Binding-site contacts:
Ligand atom N2 contacts residue ASN657 of chain 1.B at 3.1 Å (h-bond).
Ligand atom C2 contacts residue ASN657 of chain 1.B at 2.4 Å.
Ligand atom O5 contacts residue ASN657 of chain 1.B at 1.9 Å (h-bond).
Ligand atom C3 contacts residue ASN657 of chain 1.B at 3.7 Å.
Ligand atom C6 contacts residue ASN657 of chain 1.B at 4.2 Å.
Ligand atom O6 contacts residue ASN657 of chain 1.B at 3.8 Å.
Ligand atom C1 contacts residue ASN657 of chain 1.B at 1.4 Å.
Ligand atom C7 contacts residue ASN657 of chain 1.B at 4.3 Å.
Ligand atom C4 contacts residue ASN657 of chain 1.B at 3.9 Å.
Ligand atom C5 contacts residue ASN657 of chain 1.B at 3.3 Å.

The small molecule below binds the protein below.
Small molecule (SMILES): CC(=O)N[C@@H]1[C@@H](O)[C@H](O)[C@@H](CO)O[C@H]1O

Sequence of chain 1.B:
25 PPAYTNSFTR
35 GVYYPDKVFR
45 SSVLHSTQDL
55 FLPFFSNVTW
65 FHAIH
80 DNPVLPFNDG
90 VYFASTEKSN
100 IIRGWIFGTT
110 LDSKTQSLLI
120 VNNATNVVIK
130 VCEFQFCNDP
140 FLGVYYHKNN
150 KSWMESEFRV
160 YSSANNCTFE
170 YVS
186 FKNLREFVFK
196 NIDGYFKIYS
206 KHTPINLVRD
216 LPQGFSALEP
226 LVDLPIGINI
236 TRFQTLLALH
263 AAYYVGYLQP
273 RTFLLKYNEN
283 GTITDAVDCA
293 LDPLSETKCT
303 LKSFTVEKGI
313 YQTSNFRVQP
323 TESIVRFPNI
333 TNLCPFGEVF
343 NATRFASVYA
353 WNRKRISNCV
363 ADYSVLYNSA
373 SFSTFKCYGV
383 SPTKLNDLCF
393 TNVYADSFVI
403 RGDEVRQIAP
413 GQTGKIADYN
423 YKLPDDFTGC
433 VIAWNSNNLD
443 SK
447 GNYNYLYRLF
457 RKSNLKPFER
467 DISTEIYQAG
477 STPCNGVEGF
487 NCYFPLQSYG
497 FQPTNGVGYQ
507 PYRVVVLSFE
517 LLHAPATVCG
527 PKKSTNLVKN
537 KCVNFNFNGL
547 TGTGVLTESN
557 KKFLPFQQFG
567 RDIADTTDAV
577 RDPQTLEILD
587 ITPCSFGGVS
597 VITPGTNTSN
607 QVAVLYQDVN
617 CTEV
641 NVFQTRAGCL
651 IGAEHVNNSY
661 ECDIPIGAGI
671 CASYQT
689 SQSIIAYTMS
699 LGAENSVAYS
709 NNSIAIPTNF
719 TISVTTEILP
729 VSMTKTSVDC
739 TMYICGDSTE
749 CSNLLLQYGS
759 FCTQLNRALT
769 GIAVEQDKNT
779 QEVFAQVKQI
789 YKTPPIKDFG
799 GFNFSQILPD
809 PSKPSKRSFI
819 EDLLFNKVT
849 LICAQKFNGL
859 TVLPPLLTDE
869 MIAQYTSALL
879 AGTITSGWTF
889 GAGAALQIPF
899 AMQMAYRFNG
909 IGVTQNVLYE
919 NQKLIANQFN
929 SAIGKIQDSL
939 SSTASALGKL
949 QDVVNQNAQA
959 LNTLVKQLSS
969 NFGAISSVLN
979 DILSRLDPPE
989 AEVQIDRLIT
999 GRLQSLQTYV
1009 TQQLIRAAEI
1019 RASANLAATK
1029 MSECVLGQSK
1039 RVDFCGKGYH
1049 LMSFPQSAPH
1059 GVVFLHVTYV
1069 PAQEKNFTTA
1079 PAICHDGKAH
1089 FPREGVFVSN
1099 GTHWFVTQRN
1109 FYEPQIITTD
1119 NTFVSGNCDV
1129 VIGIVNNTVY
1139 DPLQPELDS